A protein and the small-molecule ligand that binds it are described below.
Small molecule (SMILES): Nc1ncnc2c1ncn2[C@@H]1O[C@H](COP(=O)(O)OP(=O)(O)OP(O)(O)=S)[C@@H](O)[C@H]1O

Sequence of chain 1.A:
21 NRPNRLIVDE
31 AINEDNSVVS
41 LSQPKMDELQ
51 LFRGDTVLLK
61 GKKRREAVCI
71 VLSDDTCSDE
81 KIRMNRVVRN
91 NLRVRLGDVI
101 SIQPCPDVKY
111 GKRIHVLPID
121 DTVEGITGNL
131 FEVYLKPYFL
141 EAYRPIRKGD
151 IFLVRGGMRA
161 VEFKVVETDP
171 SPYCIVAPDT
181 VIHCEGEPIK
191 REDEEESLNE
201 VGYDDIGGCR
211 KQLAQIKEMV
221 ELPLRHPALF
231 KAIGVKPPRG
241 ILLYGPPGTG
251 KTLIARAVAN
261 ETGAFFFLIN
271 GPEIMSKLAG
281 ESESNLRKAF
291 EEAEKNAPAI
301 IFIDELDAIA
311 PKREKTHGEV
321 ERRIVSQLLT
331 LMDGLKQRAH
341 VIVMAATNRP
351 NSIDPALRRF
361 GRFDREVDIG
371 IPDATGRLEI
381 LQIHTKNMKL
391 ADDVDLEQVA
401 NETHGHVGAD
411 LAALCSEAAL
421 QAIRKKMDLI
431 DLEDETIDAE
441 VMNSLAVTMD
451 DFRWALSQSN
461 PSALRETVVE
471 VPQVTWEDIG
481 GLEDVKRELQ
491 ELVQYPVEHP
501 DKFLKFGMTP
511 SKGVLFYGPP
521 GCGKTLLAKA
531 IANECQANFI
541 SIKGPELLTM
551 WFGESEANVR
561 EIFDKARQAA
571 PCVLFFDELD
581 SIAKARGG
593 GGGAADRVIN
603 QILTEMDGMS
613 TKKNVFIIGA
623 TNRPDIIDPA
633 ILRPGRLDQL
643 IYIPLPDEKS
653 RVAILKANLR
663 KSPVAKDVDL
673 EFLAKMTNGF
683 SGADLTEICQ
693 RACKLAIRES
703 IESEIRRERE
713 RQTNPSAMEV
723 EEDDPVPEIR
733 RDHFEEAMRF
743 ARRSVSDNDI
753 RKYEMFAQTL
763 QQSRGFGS

Binding-site contacts:
Ligand atom O3G contacts residue PRO247 of chain 1.A at 3.6 Å.
Ligand atom O2B contacts residue THR252 of chain 1.A at 3.2 Å (h-bond).
Ligand atom C8 contacts residue GLY408 of chain 1.A at 3.9 Å.
Ligand atom C8 contacts residue GLY250 of chain 1.A at 3.7 Å.
Ligand atom O2' contacts residue HIS384 of chain 1.A at 3.6 Å.
Ligand atom O1B contacts residue LYS251 of chain 1.A at 3.0 Å (salt-bridge).
Ligand atom O3A contacts residue LYS251 of chain 1.A at 3.8 Å.
Ligand atom N1 contacts residue GLY207 of chain 1.A at 3.5 Å (h-bond).
Ligand atom N7 contacts residue GLY408 of chain 1.A at 3.9 Å.
Ligand atom PG contacts residue GLY248 of chain 1.A at 3.8 Å.
Ligand atom PB contacts residue GLY250 of chain 1.A at 3.9 Å.
Ligand atom C2 contacts residue HIS384 of chain 1.A at 3.9 Å.
Ligand atom O3A contacts residue THR249 of chain 1.A at 3.8 Å.
Ligand atom O1B contacts residue GLY250 of chain 1.A at 3.7 Å.
Ligand atom N7 contacts residue THR249 of chain 1.A at 3.5 Å.
Ligand atom N6 contacts residue ILE380 of chain 1.A at 3.5 Å.
Ligand atom O4' contacts residue ALA409 of chain 1.A at 3.7 Å.
Ligand atom PG contacts residue MG1 of chain 1.H at 3.6 Å.
Ligand atom N7 contacts residue GLY250 of chain 1.A at 3.5 Å (h-bond).
Ligand atom C8 contacts residue GLY248 of chain 1.A at 3.8 Å.
Ligand atom N6 contacts residue GLY207 of chain 1.A at 3.1 Å (h-bond).
Ligand atom O2A contacts residue LEU253 of chain 1.A at 3.6 Å (h-bond).
Ligand atom O2A contacts residue GLY250 of chain 1.A at 3.5 Å.
Ligand atom O2A contacts residue LYS251 of chain 1.A at 3.9 Å.
Ligand atom O3G contacts residue ASN348 of chain 1.A at 3.5 Å (h-bond).
Ligand atom C2 contacts residue ASP205 of chain 1.A at 3.4 Å.
Ligand atom N3 contacts residue HIS384 of chain 1.A at 3.3 Å (h-bond).
Ligand atom O2A contacts residue THR252 of chain 1.A at 3.7 Å.
Ligand atom N1 contacts residue ILE380 of chain 1.A at 3.3 Å.
Ligand atom C6 contacts residue ILE380 of chain 1.A at 3.5 Å (hydrophobic).
Ligand atom PB contacts residue MG1 of chain 1.H at 3.6 Å.
Ligand atom O3A contacts residue GLY250 of chain 1.A at 3.0 Å (h-bond).
Ligand atom N1 contacts residue ASP205 of chain 1.A at 3.7 Å.
Ligand atom O3B contacts residue GLY248 of chain 1.A at 2.9 Å (h-bond).
Ligand atom O2G contacts residue MG1 of chain 1.H at 2.1 Å.
Ligand atom O3A contacts residue GLY248 of chain 1.A at 3.8 Å.
Ligand atom O3G contacts residue GLY248 of chain 1.A at 3.8 Å.
Ligand atom PA contacts residue GLY250 of chain 1.A at 4.0 Å.
Ligand atom O2B contacts residue MG1 of chain 1.H at 2.4 Å.
Ligand atom PB contacts residue LYS251 of chain 1.A at 3.9 Å.

Sequence of chain 1.B:
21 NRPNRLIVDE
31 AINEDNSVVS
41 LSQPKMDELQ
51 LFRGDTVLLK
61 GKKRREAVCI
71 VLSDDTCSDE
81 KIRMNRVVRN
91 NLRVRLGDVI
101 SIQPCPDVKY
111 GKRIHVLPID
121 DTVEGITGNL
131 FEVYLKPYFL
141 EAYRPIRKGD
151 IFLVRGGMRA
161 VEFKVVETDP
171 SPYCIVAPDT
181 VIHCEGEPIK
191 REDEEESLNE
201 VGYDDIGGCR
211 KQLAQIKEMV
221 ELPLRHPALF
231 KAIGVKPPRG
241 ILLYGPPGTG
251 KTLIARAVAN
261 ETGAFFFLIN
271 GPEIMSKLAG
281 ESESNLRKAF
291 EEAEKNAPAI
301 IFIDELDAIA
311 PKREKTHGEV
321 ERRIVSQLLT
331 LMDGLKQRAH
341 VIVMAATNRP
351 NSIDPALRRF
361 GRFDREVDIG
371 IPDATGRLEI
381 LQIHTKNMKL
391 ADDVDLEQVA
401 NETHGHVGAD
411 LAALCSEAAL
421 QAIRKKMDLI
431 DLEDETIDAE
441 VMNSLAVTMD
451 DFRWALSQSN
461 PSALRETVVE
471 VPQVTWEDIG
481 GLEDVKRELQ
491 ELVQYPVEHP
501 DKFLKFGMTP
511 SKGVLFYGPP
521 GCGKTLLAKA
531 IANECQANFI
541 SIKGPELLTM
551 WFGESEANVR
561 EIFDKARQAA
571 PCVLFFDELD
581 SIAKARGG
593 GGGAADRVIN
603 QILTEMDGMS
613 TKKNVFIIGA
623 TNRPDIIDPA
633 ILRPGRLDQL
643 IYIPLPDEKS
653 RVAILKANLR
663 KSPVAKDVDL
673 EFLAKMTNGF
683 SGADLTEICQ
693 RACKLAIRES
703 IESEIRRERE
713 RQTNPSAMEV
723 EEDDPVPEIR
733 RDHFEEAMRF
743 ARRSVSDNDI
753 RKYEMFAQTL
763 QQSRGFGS